Sequence of chain 6.H:
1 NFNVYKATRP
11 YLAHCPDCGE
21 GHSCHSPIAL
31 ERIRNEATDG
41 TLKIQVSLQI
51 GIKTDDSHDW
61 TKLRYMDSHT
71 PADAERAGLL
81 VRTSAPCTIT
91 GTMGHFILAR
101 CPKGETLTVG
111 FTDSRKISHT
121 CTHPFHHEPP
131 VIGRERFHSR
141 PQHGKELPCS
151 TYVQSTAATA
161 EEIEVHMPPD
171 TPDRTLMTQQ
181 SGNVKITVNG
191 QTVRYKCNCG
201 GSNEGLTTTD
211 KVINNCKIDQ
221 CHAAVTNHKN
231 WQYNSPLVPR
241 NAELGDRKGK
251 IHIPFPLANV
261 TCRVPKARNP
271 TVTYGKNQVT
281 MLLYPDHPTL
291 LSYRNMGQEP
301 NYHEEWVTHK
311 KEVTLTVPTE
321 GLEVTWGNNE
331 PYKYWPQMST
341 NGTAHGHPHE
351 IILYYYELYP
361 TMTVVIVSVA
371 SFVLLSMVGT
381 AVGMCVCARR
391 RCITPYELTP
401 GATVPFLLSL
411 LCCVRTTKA

This protein binds this small molecule.
Small molecule (SMILES): CC(=O)N[C@@H]1[C@@H](O)[C@H](O)[C@@H](CO)O[C@H]1O

Sequence of chain 6.G:
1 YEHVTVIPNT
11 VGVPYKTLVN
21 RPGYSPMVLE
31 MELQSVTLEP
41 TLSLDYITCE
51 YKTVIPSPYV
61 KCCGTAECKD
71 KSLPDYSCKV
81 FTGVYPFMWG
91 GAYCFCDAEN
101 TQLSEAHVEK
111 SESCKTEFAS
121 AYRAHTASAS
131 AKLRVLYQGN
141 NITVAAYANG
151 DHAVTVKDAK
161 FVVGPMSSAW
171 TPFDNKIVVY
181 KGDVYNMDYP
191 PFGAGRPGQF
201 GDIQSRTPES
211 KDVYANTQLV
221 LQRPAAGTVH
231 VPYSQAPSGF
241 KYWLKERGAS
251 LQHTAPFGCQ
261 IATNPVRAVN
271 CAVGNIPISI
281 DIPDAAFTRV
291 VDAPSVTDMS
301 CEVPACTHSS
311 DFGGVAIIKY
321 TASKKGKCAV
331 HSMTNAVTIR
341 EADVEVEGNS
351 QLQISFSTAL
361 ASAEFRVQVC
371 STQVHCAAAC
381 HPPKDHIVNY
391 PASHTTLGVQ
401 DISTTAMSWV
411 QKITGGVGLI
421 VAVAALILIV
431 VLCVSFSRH

Binding-site contacts:
Ligand atom O6 contacts residue THR116 of chain 6.G at 3.3 Å.
Ligand atom C4 contacts residue ASN259 of chain 6.H at 4.2 Å.
Ligand atom O7 contacts residue LYS181 of chain 6.G at 4.2 Å.
Ligand atom C8 contacts residue ASN259 of chain 6.H at 4.4 Å.
Ligand atom C7 contacts residue ASN259 of chain 6.H at 3.1 Å.
Ligand atom O5 contacts residue ASN259 of chain 6.H at 2.3 Å (h-bond).
Ligand atom C6 contacts residue LYS115 of chain 6.G at 4.1 Å.
Ligand atom O6 contacts residue LYS115 of chain 6.G at 4.2 Å.
Ligand atom O5 contacts residue THR116 of chain 6.G at 3.9 Å.
Ligand atom C5 contacts residue THR116 of chain 6.G at 4.5 Å.
Ligand atom C5 contacts residue ASN259 of chain 6.H at 3.6 Å.
Ligand atom O7 contacts residue ASN259 of chain 6.H at 2.9 Å (h-bond).
Ligand atom C6 contacts residue THR116 of chain 6.G at 3.8 Å.
Ligand atom C3 contacts residue ASN259 of chain 6.H at 3.8 Å.
Ligand atom C2 contacts residue ASN259 of chain 6.H at 2.4 Å.
Ligand atom N2 contacts residue ASN259 of chain 6.H at 2.9 Å (h-bond).
Ligand atom C1 contacts residue ASN259 of chain 6.H at 1.4 Å.